A small-molecule ligand and the protein it binds are described below.
Small molecule (SMILES): Oc1cc(Cl)ccc1Oc1ccc(Cl)cc1Cl

Sequence of chain 1.B:
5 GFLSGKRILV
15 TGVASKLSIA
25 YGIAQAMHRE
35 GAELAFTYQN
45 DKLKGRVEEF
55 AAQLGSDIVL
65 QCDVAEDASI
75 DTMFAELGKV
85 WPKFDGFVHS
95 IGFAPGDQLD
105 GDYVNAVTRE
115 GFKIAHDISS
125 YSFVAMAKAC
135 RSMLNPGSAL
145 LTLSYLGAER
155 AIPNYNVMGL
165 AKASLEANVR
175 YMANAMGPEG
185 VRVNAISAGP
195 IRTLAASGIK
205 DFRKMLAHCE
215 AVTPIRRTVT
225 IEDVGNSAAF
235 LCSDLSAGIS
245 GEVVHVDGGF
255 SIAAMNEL

Binding-site contacts:
Ligand atom CL16 contacts residue ALA199 of chain 1.B at 3.5 Å.
Ligand atom C5 contacts residue NAD1 of chain 1.M at 3.6 Å.
Ligand atom O17 contacts residue TYR159 of chain 1.B at 2.7 Å (h-bond).
Ligand atom C1 contacts residue TYR159 of chain 1.B at 3.6 Å (hydrophobic).
Ligand atom O17 contacts residue LYS166 of chain 1.B at 4.0 Å.
Ligand atom O7 contacts residue ALA199 of chain 1.B at 4.1 Å.
Ligand atom C8 contacts residue NAD1 of chain 1.M at 3.7 Å.
Ligand atom C8 contacts residue ALA199 of chain 1.B at 3.8 Å (hydrophobic).
Ligand atom CL15 contacts residue PHE97 of chain 1.B at 4.0 Å.
Ligand atom O17 contacts residue NAD1 of chain 1.M at 2.6 Å (h-bond).
Ligand atom C6 contacts residue NAD1 of chain 1.M at 3.6 Å.
Ligand atom C3 contacts residue NAD1 of chain 1.M at 3.3 Å.
Ligand atom C4 contacts residue ALA200 of chain 1.B at 3.8 Å (hydrophobic).
Ligand atom C1 contacts residue NAD1 of chain 1.M at 3.6 Å.
Ligand atom C1 contacts residue TYR149 of chain 1.B at 4.0 Å (hydrophobic).
Ligand atom C9 contacts residue GLY96 of chain 1.B at 3.8 Å.
Ligand atom CL15 contacts residue LEU103 of chain 1.B at 3.8 Å.
Ligand atom CL16 contacts residue GLY96 of chain 1.B at 3.4 Å.
Ligand atom C10 contacts residue PHE97 of chain 1.B at 4.0 Å (hydrophobic).
Ligand atom C3 contacts residue ALA200 of chain 1.B at 4.1 Å (hydrophobic).
Ligand atom CL15 contacts residue ALA98 of chain 1.B at 3.4 Å.
Ligand atom C3 contacts residue ILE203 of chain 1.B at 3.5 Å (hydrophobic).
Ligand atom C10 contacts residue GLY96 of chain 1.B at 3.4 Å.
Ligand atom C6 contacts residue TYR159 of chain 1.B at 3.6 Å (hydrophobic).
Ligand atom C1 contacts residue ILE203 of chain 1.B at 4.1 Å (hydrophobic).
Ligand atom C3 contacts residue PHE206 of chain 1.B at 4.0 Å (hydrophobic).
Ligand atom C2 contacts residue NAD1 of chain 1.M at 3.4 Å.
Ligand atom CL16 contacts residue NAD1 of chain 1.M at 3.4 Å.
Ligand atom C4 contacts residue ILE203 of chain 1.B at 4.0 Å (hydrophobic).
Ligand atom C9 contacts residue ALA199 of chain 1.B at 3.4 Å (hydrophobic).
Ligand atom C12 contacts residue LEU103 of chain 1.B at 3.9 Å (hydrophobic).
Ligand atom CL14 contacts residue PHE206 of chain 1.B at 3.9 Å.
Ligand atom CL14 contacts residue NAD1 of chain 1.M at 3.5 Å.
Ligand atom C2 contacts residue ILE203 of chain 1.B at 3.5 Å (hydrophobic).
Ligand atom CL14 contacts residue TYR149 of chain 1.B at 3.5 Å.
Ligand atom O7 contacts residue NAD1 of chain 1.M at 3.1 Å (h-bond).
Ligand atom C10 contacts residue ALA199 of chain 1.B at 3.8 Å (hydrophobic).
Ligand atom C4 contacts residue NAD1 of chain 1.M at 3.6 Å.
Ligand atom C9 contacts residue NAD1 of chain 1.M at 4.0 Å.
Ligand atom CL14 contacts residue ILE203 of chain 1.B at 4.0 Å.